Sequence of chain 1.P:
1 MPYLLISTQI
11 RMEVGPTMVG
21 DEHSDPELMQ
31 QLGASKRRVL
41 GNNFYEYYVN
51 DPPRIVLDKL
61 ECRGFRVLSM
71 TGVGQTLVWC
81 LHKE

Sequence of chain 1.F:
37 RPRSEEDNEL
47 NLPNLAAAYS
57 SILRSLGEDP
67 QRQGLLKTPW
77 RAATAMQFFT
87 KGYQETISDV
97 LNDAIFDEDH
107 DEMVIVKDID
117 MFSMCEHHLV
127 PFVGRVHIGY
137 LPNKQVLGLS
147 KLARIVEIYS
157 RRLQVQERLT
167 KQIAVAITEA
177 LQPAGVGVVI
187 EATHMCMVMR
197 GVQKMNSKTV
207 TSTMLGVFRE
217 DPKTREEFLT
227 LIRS

The protein below binds the small molecule below.
Small molecule (SMILES): N[C@@H](Cc1ccccc1)C(=O)O

Sequence of chain 1.Q:
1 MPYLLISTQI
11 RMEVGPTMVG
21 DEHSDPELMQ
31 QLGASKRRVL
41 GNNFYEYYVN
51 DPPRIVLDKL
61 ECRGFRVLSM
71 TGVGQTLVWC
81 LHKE

Binding-site contacts:
Ligand atom CA contacts residue THR76 of chain 1.Q at 3.7 Å.
Ligand atom CB contacts residue VAL73 of chain 1.Q at 3.2 Å (hydrophobic).
Ligand atom CE1 contacts residue ARG11 of chain 1.P at 3.9 Å.
Ligand atom OXT contacts residue GLN75 of chain 1.Q at 3.7 Å.
Ligand atom N contacts residue GLN75 of chain 1.P at 2.7 Å (h-bond).
Ligand atom OXT contacts residue GLN75 of chain 1.P at 3.1 Å (h-bond).
Ligand atom CG contacts residue VAL73 of chain 1.Q at 3.6 Å (hydrophobic).
Ligand atom C contacts residue GLN75 of chain 1.Q at 3.6 Å.
Ligand atom CE2 contacts residue ILE10 of chain 1.P at 3.8 Å (hydrophobic).
Ligand atom CZ contacts residue ILE10 of chain 1.P at 3.9 Å (hydrophobic).
Ligand atom O contacts residue GLN9 of chain 1.Q at 3.8 Å.
Ligand atom CD2 contacts residue VAL73 of chain 1.Q at 3.4 Å (hydrophobic).
Ligand atom C contacts residue THR76 of chain 1.Q at 3.6 Å.
Ligand atom CD1 contacts residue ILE10 of chain 1.P at 3.4 Å (hydrophobic).
Ligand atom CE1 contacts residue ILE10 of chain 1.P at 3.4 Å (hydrophobic).
Ligand atom O contacts residue GLY74 of chain 1.Q at 3.9 Å.
Ligand atom CB contacts residue GLN75 of chain 1.P at 3.5 Å.
Ligand atom O contacts residue THR76 of chain 1.Q at 2.7 Å (h-bond).
Ligand atom C contacts residue GLY74 of chain 1.Q at 3.9 Å.
Ligand atom CG contacts residue ILE10 of chain 1.P at 3.4 Å (hydrophobic).
Ligand atom CA contacts residue ILE10 of chain 1.P at 3.6 Å (hydrophobic).
Ligand atom O contacts residue VAL73 of chain 1.Q at 3.5 Å (h-bond).
Ligand atom CZ contacts residue ARG11 of chain 1.P at 3.9 Å.
Ligand atom CD1 contacts residue VAL73 of chain 1.Q at 3.5 Å (hydrophobic).
Ligand atom C contacts residue VAL73 of chain 1.Q at 3.8 Å (hydrophobic).
Ligand atom C contacts residue GLN75 of chain 1.P at 4.0 Å.
Ligand atom CE1 contacts residue GLN9 of chain 1.P at 3.9 Å.
Ligand atom OXT contacts residue PRO218 of chain 1.F at 3.7 Å.
Ligand atom OXT contacts residue GLY74 of chain 1.Q at 3.7 Å.
Ligand atom CE1 contacts residue GLN75 of chain 1.P at 3.7 Å.
Ligand atom N contacts residue GLU216 of chain 1.F at 3.1 Å (salt-bridge).
Ligand atom O contacts residue GLN75 of chain 1.Q at 3.0 Å (h-bond).
Ligand atom CD2 contacts residue ILE10 of chain 1.P at 3.6 Å (hydrophobic).
Ligand atom CA contacts residue GLN75 of chain 1.P at 3.5 Å.
Ligand atom CE2 contacts residue VAL73 of chain 1.Q at 3.9 Å (hydrophobic).
Ligand atom CZ contacts residue MET12 of chain 1.P at 3.8 Å (hydrophobic).
Ligand atom CD2 contacts residue THR76 of chain 1.Q at 4.0 Å.
Ligand atom CD1 contacts residue GLN75 of chain 1.P at 3.6 Å.
Ligand atom N contacts residue ILE10 of chain 1.P at 2.9 Å (h-bond).
Ligand atom CZ contacts residue LEU77 of chain 1.P at 3.8 Å (hydrophobic).